Sequence of chain 1.B:
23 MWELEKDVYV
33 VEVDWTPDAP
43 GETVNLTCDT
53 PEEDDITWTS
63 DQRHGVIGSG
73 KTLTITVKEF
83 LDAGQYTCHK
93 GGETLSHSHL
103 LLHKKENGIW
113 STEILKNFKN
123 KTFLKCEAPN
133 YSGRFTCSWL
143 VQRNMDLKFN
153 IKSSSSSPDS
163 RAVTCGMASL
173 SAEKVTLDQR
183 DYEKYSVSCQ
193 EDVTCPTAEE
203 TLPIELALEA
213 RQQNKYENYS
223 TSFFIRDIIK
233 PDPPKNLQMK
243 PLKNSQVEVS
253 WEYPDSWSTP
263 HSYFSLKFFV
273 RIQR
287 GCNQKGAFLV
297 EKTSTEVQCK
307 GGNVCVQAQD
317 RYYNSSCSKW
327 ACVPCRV

Binding-site contacts:
Ligand atom C3 contacts residue ASN220 of chain 1.B at 3.8 Å.
Ligand atom O4 contacts residue GLU44 of chain 1.B at 3.4 Å (salt-bridge).
Ligand atom O7 contacts residue ASN220 of chain 1.B at 3.8 Å.
Ligand atom C6 contacts residue MET23 of chain 1.B at 3.7 Å (hydrophobic).
Ligand atom C4 contacts residue TRP24 of chain 1.B at 4.0 Å (hydrophobic).
Ligand atom O5 contacts residue HIS105 of chain 1.B at 3.6 Å.
Ligand atom C6 contacts residue GLU34 of chain 1.B at 3.5 Å.
Ligand atom N2 contacts residue GLU34 of chain 1.B at 2.9 Å (salt-bridge).
Ligand atom C5 contacts residue TRP24 of chain 1.B at 3.8 Å (hydrophobic).
Ligand atom C8 contacts residue GLU34 of chain 1.B at 3.4 Å.
Ligand atom C6 contacts residue HIS105 of chain 1.B at 3.4 Å.
Ligand atom C2 contacts residue GLU34 of chain 1.B at 3.7 Å.
Ligand atom C1 contacts residue GLU34 of chain 1.B at 3.7 Å.
Ligand atom C1 contacts residue ASN220 of chain 1.B at 1.4 Å.
Ligand atom O6 contacts residue GLU34 of chain 1.B at 3.3 Å (salt-bridge).
Ligand atom O6 contacts residue HIS105 of chain 1.B at 3.2 Å (h-bond).
Ligand atom O7 contacts residue TYR218 of chain 1.B at 3.5 Å (h-bond).
Ligand atom C2 contacts residue TYR218 of chain 1.B at 3.3 Å (hydrophobic).
Ligand atom C7 contacts residue GLU34 of chain 1.B at 3.6 Å.
Ligand atom O5 contacts residue TYR218 of chain 1.B at 3.4 Å (h-bond).
Ligand atom N2 contacts residue ASN220 of chain 1.B at 2.9 Å (h-bond).
Ligand atom C7 contacts residue ASN220 of chain 1.B at 3.5 Å.
Ligand atom O5 contacts residue ASN220 of chain 1.B at 2.4 Å (h-bond).
Ligand atom O4 contacts residue GLU34 of chain 1.B at 3.9 Å.
Ligand atom C5 contacts residue ASN220 of chain 1.B at 3.7 Å.
Ligand atom C2 contacts residue ASN220 of chain 1.B at 2.4 Å.
Ligand atom O7 contacts residue GLU211 of chain 1.B at 3.3 Å (salt-bridge).
Ligand atom C4 contacts residue GLU44 of chain 1.B at 3.5 Å.
Ligand atom O2 contacts residue MET23 of chain 1.B at 4.1 Å.
Ligand atom O6 contacts residue TRP24 of chain 1.B at 3.4 Å (h-bond).
Ligand atom C1 contacts residue TRP24 of chain 1.B at 4.1 Å (hydrophobic).
Ligand atom N2 contacts residue TYR218 of chain 1.B at 4.1 Å.
Ligand atom O6 contacts residue TYR218 of chain 1.B at 3.8 Å.
Ligand atom C3 contacts residue GLU34 of chain 1.B at 4.0 Å.
Ligand atom O4 contacts residue TRP24 of chain 1.B at 3.8 Å.
Ligand atom C1 contacts residue TYR218 of chain 1.B at 3.3 Å (hydrophobic).
Ligand atom O5 contacts residue MET23 of chain 1.B at 4.0 Å.
Ligand atom C8 contacts residue ALA209 of chain 1.B at 4.1 Å (hydrophobic).
Ligand atom C7 contacts residue TYR218 of chain 1.B at 4.1 Å (hydrophobic).
Ligand atom O2 contacts residue TRP24 of chain 1.B at 4.0 Å.

The small molecule below binds the protein below.
Small molecule (SMILES): CC(=O)N[C@H]1[C@H](O[C@H]2[C@H](O)[C@@H](NC(C)=O)CO[C@@H]2CO)O[C@H](CO)[C@@H](O[C@@H]2O[C@H](CO[C@H]3O[C@H](CO[C@H]4O[C@H](CO)[C@@H](O)[C@H](O)[C@@H]4O)[C@@H](O)[C@H](O[C@H]4O[C@H](CO)[C@@H](O)[C@H](O)[C@@H]4O)[C@@H]3O)[C@@H](O)[C@H](O[C@H]3O[C@H](CO)[C@@H](O)[C@H](O)[C@@H]3O)[C@@H]2O)[C@@H]1O